Sequence of chain 1.A:
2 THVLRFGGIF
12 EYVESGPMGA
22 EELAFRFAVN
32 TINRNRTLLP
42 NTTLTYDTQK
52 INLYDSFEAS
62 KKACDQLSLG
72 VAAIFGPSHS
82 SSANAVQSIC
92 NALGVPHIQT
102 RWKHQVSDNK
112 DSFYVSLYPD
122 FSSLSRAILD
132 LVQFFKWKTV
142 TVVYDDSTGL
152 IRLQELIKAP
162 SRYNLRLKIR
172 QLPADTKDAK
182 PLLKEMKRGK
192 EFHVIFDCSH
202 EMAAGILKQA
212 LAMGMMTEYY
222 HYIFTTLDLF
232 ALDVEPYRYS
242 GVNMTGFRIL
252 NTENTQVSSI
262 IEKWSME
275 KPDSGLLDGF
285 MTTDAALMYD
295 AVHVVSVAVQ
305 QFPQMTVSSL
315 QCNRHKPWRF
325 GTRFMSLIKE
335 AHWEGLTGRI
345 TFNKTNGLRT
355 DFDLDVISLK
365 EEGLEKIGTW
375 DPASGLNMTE

The protein below binds the small molecule below.
Small molecule (SMILES): CC(=O)N[C@@H]1[C@@H](O)[C@H](O)[C@@H](CO)O[C@H]1O

Binding-site contacts:
Ligand atom N2 contacts residue VAL243 of chain 1.A at 4.0 Å.
Ligand atom C5 contacts residue ASN244 of chain 1.A at 2.9 Å.
Ligand atom C8 contacts residue GLY242 of chain 1.A at 3.2 Å.
Ligand atom C2 contacts residue ASN244 of chain 1.A at 2.5 Å.
Ligand atom O4 contacts residue LYS364 of chain 1.A at 2.9 Å.
Ligand atom C6 contacts residue ASN244 of chain 1.A at 4.1 Å.
Ligand atom O6 contacts residue ASN244 of chain 1.A at 4.2 Å.
Ligand atom O6 contacts residue SER362 of chain 1.A at 3.1 Å (h-bond).
Ligand atom C5 contacts residue LYS364 of chain 1.A at 4.1 Å.
Ligand atom O6 contacts residue ILE371 of chain 1.A at 4.1 Å.
Ligand atom C1 contacts residue ASN244 of chain 1.A at 1.4 Å.
Ligand atom O5 contacts residue ASN244 of chain 1.A at 2.3 Å (h-bond).
Ligand atom O6 contacts residue LYS364 of chain 1.A at 3.7 Å.
Ligand atom C6 contacts residue LYS364 of chain 1.A at 3.3 Å.
Ligand atom C7 contacts residue ASN244 of chain 1.A at 3.7 Å.
Ligand atom C4 contacts residue LYS364 of chain 1.A at 4.2 Å.
Ligand atom O4 contacts residue LEU363 of chain 1.A at 4.2 Å.
Ligand atom C4 contacts residue ASN244 of chain 1.A at 3.7 Å.
Ligand atom O7 contacts residue GLU219 of chain 1.A at 3.8 Å.
Ligand atom N2 contacts residue ASN244 of chain 1.A at 2.9 Å (h-bond).
Ligand atom C3 contacts residue LEU363 of chain 1.A at 4.3 Å (hydrophobic).
Ligand atom O7 contacts residue ASN244 of chain 1.A at 3.7 Å.
Ligand atom C6 contacts residue SER362 of chain 1.A at 4.2 Å.
Ligand atom C3 contacts residue ASN244 of chain 1.A at 3.3 Å.
Ligand atom O7 contacts residue GLY242 of chain 1.A at 3.3 Å (h-bond).
Ligand atom C7 contacts residue GLY242 of chain 1.A at 2.9 Å.
Ligand atom N2 contacts residue GLY242 of chain 1.A at 3.1 Å (h-bond).